Binding-site contacts:
Ligand atom O4 contacts residue TYR72 of chain 40.F at 4.3 Å.
Ligand atom C4 contacts residue GLY78 of chain 40.F at 3.4 Å.
Ligand atom O3 contacts residue GLY78 of chain 40.F at 3.7 Å.
Ligand atom C5 contacts residue ASN93 of chain 40.F at 4.2 Å.
Ligand atom O6 contacts residue ASN93 of chain 40.F at 2.9 Å (h-bond).
Ligand atom C10 contacts residue TYR72 of chain 40.F at 4.1 Å (hydrophobic).
Ligand atom C6 contacts residue ASN93 of chain 40.F at 3.1 Å.
Ligand atom C3 contacts residue HIS298 of chain 40.F at 4.1 Å.
Ligand atom O8 contacts residue ARG77 of chain 40.F at 3.9 Å.
Ligand atom N5 contacts residue TYR72 of chain 40.F at 3.1 Å (h-bond).
Ligand atom C4 contacts residue HIS298 of chain 40.F at 4.1 Å.
Ligand atom O10 contacts residue THR291 of chain 40.F at 3.7 Å.
Ligand atom C1 contacts residue TYR72 of chain 40.F at 3.8 Å (hydrophobic).
Ligand atom C4 contacts residue VAL296 of chain 40.F at 4.3 Å (hydrophobic).
Ligand atom C3 contacts residue GLY78 of chain 40.F at 4.0 Å.
Ligand atom O1A contacts residue ARG77 of chain 40.F at 3.0 Å (salt-bridge).
Ligand atom C5 contacts residue TYR72 of chain 40.F at 3.6 Å (hydrophobic).
Ligand atom O4 contacts residue VAL296 of chain 40.F at 3.8 Å.
Ligand atom C1 contacts residue ARG77 of chain 40.F at 3.5 Å.
Ligand atom O8 contacts residue TYR72 of chain 40.F at 4.2 Å.
Ligand atom O1A contacts residue TYR72 of chain 40.F at 3.2 Å.
Ligand atom O4 contacts residue ASN80 of chain 40.F at 4.2 Å.
Ligand atom O4 contacts residue HIS298 of chain 40.F at 3.1 Å (h-bond).
Ligand atom C4 contacts residue TYR72 of chain 40.F at 3.5 Å (hydrophobic).
Ligand atom C3 contacts residue GLY78 of chain 40.F at 4.2 Å.
Ligand atom O3 contacts residue ASN80 of chain 40.F at 4.0 Å.
Ligand atom O1A contacts residue GLY78 of chain 40.F at 3.7 Å.
Ligand atom C11 contacts residue ASP85 of chain 39.F at 3.7 Å.
Ligand atom C2 contacts residue GLY78 of chain 40.F at 4.2 Å.
Ligand atom O4 contacts residue THR291 of chain 40.F at 3.3 Å.
Ligand atom C3 contacts residue VAL296 of chain 40.F at 3.5 Å (hydrophobic).
Ligand atom O4 contacts residue ILE79 of chain 40.F at 3.5 Å (h-bond).
Ligand atom O1B contacts residue TYR72 of chain 40.F at 4.1 Å.
Ligand atom O10 contacts residue ASN293 of chain 40.F at 3.5 Å (h-bond).
Ligand atom C6 contacts residue TYR72 of chain 40.F at 3.6 Å (hydrophobic).
Ligand atom C3 contacts residue ARG77 of chain 40.F at 3.9 Å.
Ligand atom O4 contacts residue GLY78 of chain 40.F at 3.1 Å.
Ligand atom C6 contacts residue THR94 of chain 40.F at 4.2 Å.
Ligand atom C7 contacts residue TYR72 of chain 40.F at 4.2 Å (hydrophobic).
Ligand atom O1B contacts residue ARG77 of chain 40.F at 2.9 Å (salt-bridge).

The small molecule below binds the protein below.
Small molecule (SMILES): CC(=O)N[C@H]1[C@H]([C@H](O)[C@H](O)CO)O[C@@](O[C@H]2[C@@H](O)[C@@H](CO)O[C@@H](O[C@H]3[C@H](O)[C@@H](O)[C@H](O)O[C@@H]3CO)[C@@H]2O)(C(=O)O)C[C@@H]1O

Sequence of chain 39.F:
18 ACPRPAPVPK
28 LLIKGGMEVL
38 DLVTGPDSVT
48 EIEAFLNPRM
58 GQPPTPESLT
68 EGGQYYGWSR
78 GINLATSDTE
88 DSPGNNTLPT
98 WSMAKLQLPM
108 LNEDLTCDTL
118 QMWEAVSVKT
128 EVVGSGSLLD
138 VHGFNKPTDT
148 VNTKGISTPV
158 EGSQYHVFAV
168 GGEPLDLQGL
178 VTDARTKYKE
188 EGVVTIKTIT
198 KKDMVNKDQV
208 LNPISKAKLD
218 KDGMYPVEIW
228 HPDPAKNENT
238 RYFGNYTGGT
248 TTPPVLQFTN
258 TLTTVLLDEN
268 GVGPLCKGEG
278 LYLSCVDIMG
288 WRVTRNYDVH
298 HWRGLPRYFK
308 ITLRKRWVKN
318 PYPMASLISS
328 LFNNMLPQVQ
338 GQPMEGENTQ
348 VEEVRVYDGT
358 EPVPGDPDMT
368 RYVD

Sequence of chain 40.F:
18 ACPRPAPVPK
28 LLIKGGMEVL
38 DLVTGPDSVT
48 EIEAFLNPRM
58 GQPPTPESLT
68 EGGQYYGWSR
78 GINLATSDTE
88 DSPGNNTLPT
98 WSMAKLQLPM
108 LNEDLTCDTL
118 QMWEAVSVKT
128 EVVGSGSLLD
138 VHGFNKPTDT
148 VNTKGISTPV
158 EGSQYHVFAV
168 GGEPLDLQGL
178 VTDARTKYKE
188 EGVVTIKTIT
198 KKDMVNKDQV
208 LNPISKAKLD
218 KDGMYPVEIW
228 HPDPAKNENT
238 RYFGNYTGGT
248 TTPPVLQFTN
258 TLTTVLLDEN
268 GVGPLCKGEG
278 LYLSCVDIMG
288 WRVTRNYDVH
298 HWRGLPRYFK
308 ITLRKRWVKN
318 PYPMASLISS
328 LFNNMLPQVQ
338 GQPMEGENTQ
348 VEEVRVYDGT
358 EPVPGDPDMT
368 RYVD